The small molecule below binds the protein below.
Small molecule (SMILES): CC(=O)N[C@@H]1[C@@H](O)[C@H](O)[C@@H](CO)O[C@H]1O

Sequence of chain 1.A:
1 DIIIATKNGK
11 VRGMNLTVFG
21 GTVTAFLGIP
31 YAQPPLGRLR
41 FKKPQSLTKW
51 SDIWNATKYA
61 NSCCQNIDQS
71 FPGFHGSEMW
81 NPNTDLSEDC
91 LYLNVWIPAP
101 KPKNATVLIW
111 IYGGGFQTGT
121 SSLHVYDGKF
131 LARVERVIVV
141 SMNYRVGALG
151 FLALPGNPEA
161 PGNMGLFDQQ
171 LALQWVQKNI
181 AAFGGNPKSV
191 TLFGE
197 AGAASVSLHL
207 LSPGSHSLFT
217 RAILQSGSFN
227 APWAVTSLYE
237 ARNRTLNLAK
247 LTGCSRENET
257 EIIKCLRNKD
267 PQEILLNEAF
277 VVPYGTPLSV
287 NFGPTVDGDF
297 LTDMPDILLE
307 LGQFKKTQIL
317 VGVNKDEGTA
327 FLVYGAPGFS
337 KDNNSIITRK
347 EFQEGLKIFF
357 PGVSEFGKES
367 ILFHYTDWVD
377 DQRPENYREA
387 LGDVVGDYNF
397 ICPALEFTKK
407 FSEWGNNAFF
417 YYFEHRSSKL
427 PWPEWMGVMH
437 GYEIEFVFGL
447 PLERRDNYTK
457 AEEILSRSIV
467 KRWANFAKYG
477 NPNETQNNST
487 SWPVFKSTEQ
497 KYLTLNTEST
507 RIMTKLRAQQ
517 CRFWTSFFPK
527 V

Binding-site contacts:
Ligand atom C8 contacts residue THR22 of chain 1.A at 4.0 Å.
Ligand atom C7 contacts residue ASN15 of chain 1.A at 4.0 Å.
Ligand atom C6 contacts residue ILE2 of chain 1.A at 3.5 Å (hydrophobic).
Ligand atom C6 contacts residue ASN15 of chain 1.A at 3.3 Å.
Ligand atom N2 contacts residue ASN15 of chain 1.A at 3.1 Å (h-bond).
Ligand atom O7 contacts residue ASN15 of chain 1.A at 4.3 Å.
Ligand atom C3 contacts residue ASN15 of chain 1.A at 3.7 Å.
Ligand atom O6 contacts residue ASP1 of chain 1.A at 3.6 Å.
Ligand atom C2 contacts residue ASN15 of chain 1.A at 2.4 Å.
Ligand atom C1 contacts residue ASN15 of chain 1.A at 1.4 Å.
Ligand atom C6 contacts residue ASP1 of chain 1.A at 4.5 Å.
Ligand atom O6 contacts residue ILE2 of chain 1.A at 3.9 Å.
Ligand atom O5 contacts residue ASN15 of chain 1.A at 2.5 Å (h-bond).
Ligand atom C4 contacts residue ASN15 of chain 1.A at 3.9 Å.
Ligand atom C5 contacts residue ASN15 of chain 1.A at 3.4 Å.